Sequence of chain 1.A:
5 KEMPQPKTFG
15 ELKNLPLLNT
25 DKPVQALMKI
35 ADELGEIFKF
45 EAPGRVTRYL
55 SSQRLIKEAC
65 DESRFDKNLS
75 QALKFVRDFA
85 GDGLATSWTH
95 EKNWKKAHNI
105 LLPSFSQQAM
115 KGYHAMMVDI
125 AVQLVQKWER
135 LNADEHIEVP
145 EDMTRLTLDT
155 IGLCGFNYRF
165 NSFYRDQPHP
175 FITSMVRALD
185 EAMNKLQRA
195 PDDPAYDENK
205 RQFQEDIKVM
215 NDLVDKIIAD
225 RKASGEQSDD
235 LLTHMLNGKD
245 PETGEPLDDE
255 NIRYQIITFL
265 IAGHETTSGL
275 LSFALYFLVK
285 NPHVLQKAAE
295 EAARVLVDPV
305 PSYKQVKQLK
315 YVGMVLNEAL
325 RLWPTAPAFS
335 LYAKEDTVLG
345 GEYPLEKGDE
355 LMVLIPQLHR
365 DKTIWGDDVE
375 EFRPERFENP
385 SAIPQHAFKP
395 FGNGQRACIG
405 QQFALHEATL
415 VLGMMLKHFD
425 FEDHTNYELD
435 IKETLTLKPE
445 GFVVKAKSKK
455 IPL

This protein binds this small molecule.
Small molecule (SMILES): O=C(CCCCCn1ccnc1)N[C@@H](Cc1ccc(O)cc1)C(=O)N[C@@H](Cc1cccc2ccccc12)C(=O)O

Binding-site contacts:
Ligand atom OXT contacts residue GLN75 of chain 1.A at 3.5 Å (h-bond).
Ligand atom CG2 contacts residue LEU22 of chain 1.A at 3.7 Å (hydrophobic).
Ligand atom N34 contacts residue ALA330 of chain 1.A at 3.6 Å.
Ligand atom CE3 contacts residue ARG49 of chain 1.A at 3.8 Å.
Ligand atom OXT contacts residue SER74 of chain 1.A at 3.4 Å.
Ligand atom OH contacts residue LEU190 of chain 1.A at 3.4 Å.
Ligand atom CE3 contacts residue PHE44 of chain 1.A at 3.8 Å (hydrophobic).
Ligand atom O contacts residue SER74 of chain 1.A at 3.4 Å.
Ligand atom CE2 contacts residue ARG49 of chain 1.A at 3.2 Å.
Ligand atom O contacts residue ARG49 of chain 1.A at 3.0 Å (salt-bridge).
Ligand atom CE1 contacts residue LEU190 of chain 1.A at 3.6 Å (hydrophobic).
Ligand atom O contacts residue TYR53 of chain 1.A at 2.8 Å (h-bond).
Ligand atom CG2 contacts residue TYR53 of chain 1.A at 3.5 Å (hydrophobic).
Ligand atom O26 contacts residue MET356 of chain 1.A at 3.4 Å.
Ligand atom C33 contacts residue HEM1 of chain 1.E at 3.6 Å.
Ligand atom C27 contacts residue ALA332 of chain 1.A at 3.5 Å (hydrophobic).
Ligand atom CB contacts residue VAL28 of chain 1.A at 3.5 Å (hydrophobic).
Ligand atom C01 contacts residue ALA76 of chain 1.A at 3.9 Å (hydrophobic).
Ligand atom OXT contacts residue ALA76 of chain 1.A at 2.9 Å (h-bond).
Ligand atom CE2 contacts residue PRO27 of chain 1.A at 3.6 Å (hydrophobic).
Ligand atom CG2 contacts residue ARG49 of chain 1.A at 3.8 Å.
Ligand atom CZ contacts residue PRO27 of chain 1.A at 3.6 Å (hydrophobic).
Ligand atom CD3 contacts residue THR51 of chain 1.A at 3.8 Å.
Ligand atom CD2 contacts residue LEU22 of chain 1.A at 3.6 Å (hydrophobic).
Ligand atom O26 contacts residue ALA332 of chain 1.A at 3.6 Å.
Ligand atom CG1 contacts residue LEU22 of chain 1.A at 3.8 Å (hydrophobic).
Ligand atom O contacts residue MET356 of chain 1.A at 3.5 Å.
Ligand atom CE1 contacts residue PRO27 of chain 1.A at 3.6 Å (hydrophobic).
Ligand atom C contacts residue MET356 of chain 1.A at 3.7 Å (hydrophobic).
Ligand atom CZ1 contacts residue ARG49 of chain 1.A at 3.6 Å.
Ligand atom O contacts residue GLN75 of chain 1.A at 2.9 Å (h-bond).
Ligand atom CD2 contacts residue PRO27 of chain 1.A at 3.8 Å (hydrophobic).
Ligand atom CZ2 contacts residue ARG49 of chain 1.A at 3.4 Å.
Ligand atom C contacts residue GLN75 of chain 1.A at 3.6 Å.
Ligand atom CZ contacts residue LEU190 of chain 1.A at 3.7 Å (hydrophobic).
Ligand atom C contacts residue SER74 of chain 1.A at 3.5 Å.
Ligand atom CD2 contacts residue ARG49 of chain 1.A at 3.4 Å.
Ligand atom C33 contacts residue ALA330 of chain 1.A at 3.6 Å (hydrophobic).
Ligand atom C28 contacts residue LEU439 of chain 1.A at 3.3 Å (hydrophobic).
Ligand atom CD3 contacts residue PHE44 of chain 1.A at 3.6 Å (hydrophobic).